The small molecule below binds the protein below.
Small molecule (SMILES): CCCCCCCc1cc(O)c2ccccc2[n+]1[O-]

Sequence of chain 1.C:
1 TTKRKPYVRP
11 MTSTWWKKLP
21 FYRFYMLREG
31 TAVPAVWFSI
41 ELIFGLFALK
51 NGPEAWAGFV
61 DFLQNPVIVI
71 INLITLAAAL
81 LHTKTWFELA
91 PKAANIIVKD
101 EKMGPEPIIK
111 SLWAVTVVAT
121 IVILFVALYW

Sequence of chain 1.D:
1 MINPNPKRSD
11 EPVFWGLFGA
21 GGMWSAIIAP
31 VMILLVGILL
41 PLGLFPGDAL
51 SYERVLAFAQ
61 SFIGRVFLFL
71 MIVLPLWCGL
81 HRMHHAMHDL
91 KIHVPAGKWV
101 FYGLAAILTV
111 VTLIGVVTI

Sequence of chain 1.B:
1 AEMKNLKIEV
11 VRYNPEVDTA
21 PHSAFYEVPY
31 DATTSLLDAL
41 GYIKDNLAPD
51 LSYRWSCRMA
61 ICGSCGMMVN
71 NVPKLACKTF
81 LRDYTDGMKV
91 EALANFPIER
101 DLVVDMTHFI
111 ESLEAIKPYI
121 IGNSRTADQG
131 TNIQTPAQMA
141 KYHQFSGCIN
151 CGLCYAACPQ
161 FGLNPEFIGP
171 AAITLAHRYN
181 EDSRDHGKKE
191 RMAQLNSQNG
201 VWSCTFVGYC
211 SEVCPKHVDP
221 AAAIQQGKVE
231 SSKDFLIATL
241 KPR

Binding-site contacts:
Ligand atom C3 contacts residue PHE206 of chain 1.B at 3.8 Å (hydrophobic).
Ligand atom C5 contacts residue LYS228 of chain 1.B at 4.0 Å.
Ligand atom C9 contacts residue GLU29 of chain 1.C at 3.7 Å.
Ligand atom O4 contacts residue TRP15 of chain 1.D at 2.6 Å (h-bond).
Ligand atom C2 contacts residue PHE206 of chain 1.B at 3.9 Å (hydrophobic).
Ligand atom N1 contacts residue PHE18 of chain 1.D at 3.6 Å.
Ligand atom C12 contacts residue TRP86 of chain 1.C at 3.7 Å (hydrophobic).
Ligand atom C3 contacts residue GLN225 of chain 1.B at 3.8 Å.
Ligand atom C2 contacts residue ARG28 of chain 1.C at 3.9 Å.
Ligand atom N1 contacts residue LYS228 of chain 1.B at 3.7 Å.
Ligand atom C2 contacts residue PHE18 of chain 1.D at 3.8 Å (hydrophobic).
Ligand atom O4 contacts residue PHE18 of chain 1.D at 4.0 Å.
Ligand atom O4 contacts residue LYS228 of chain 1.B at 3.1 Å (salt-bridge).
Ligand atom C13 contacts residue GLN225 of chain 1.B at 3.8 Å.
Ligand atom C12 contacts residue GLN225 of chain 1.B at 3.9 Å.
Ligand atom C9 contacts residue THR205 of chain 1.B at 3.9 Å.
Ligand atom C11 contacts residue GLN225 of chain 1.B at 2.8 Å.
Ligand atom C6 contacts residue CYS204 of chain 1.B at 3.9 Å (hydrophobic).
Ligand atom C5 contacts residue PHE18 of chain 1.D at 3.7 Å (hydrophobic).
Ligand atom C1 contacts residue ARG28 of chain 1.C at 3.7 Å.
Ligand atom O1 contacts residue GLU29 of chain 1.C at 2.6 Å (salt-bridge).
Ligand atom C6 contacts residue LYS228 of chain 1.B at 3.7 Å.
Ligand atom C6 contacts residue TRP15 of chain 1.D at 3.8 Å (hydrophobic).
Ligand atom C8 contacts residue HIS81 of chain 1.D at 3.9 Å.
Ligand atom O1 contacts residue ARG28 of chain 1.C at 3.0 Å (salt-bridge).
Ligand atom C1 contacts residue THR205 of chain 1.B at 3.5 Å.
Ligand atom C7 contacts residue HIS81 of chain 1.D at 3.5 Å.
Ligand atom C3 contacts residue PHE18 of chain 1.D at 3.9 Å (hydrophobic).
Ligand atom C12 contacts residue PHE18 of chain 1.D at 4.0 Å (hydrophobic).
Ligand atom C11 contacts residue PHE206 of chain 1.B at 3.5 Å (hydrophobic).
Ligand atom C15 contacts residue TRP15 of chain 1.D at 4.0 Å (hydrophobic).
Ligand atom N1 contacts residue TRP15 of chain 1.D at 3.6 Å (h-bond).
Ligand atom O1 contacts residue THR205 of chain 1.B at 3.6 Å (h-bond).
Ligand atom O1 contacts residue ARG82 of chain 1.D at 3.9 Å.
Ligand atom C1 contacts residue GLU29 of chain 1.C at 3.9 Å.
Ligand atom C8 contacts residue HIS85 of chain 1.D at 4.0 Å.
Ligand atom C10 contacts residue PHE18 of chain 1.D at 3.8 Å (hydrophobic).
Ligand atom C10 contacts residue THR205 of chain 1.B at 3.7 Å.
Ligand atom C1 contacts residue PHE18 of chain 1.D at 3.7 Å (hydrophobic).
Ligand atom O4 contacts residue GLN225 of chain 1.B at 3.4 Å (h-bond).